This protein binds this small molecule.
Small molecule (SMILES): O=[N+](O)c1ccc(CS)cc1

Sequence of chain 1.A:
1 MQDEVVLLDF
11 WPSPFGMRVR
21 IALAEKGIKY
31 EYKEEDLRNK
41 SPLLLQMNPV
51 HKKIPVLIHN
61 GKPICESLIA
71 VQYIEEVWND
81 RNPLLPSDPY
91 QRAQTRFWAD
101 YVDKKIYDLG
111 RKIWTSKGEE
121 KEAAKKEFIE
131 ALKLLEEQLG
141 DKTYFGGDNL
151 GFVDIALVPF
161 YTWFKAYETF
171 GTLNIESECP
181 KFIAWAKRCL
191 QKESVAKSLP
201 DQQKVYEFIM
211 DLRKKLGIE

Binding-site contacts:
Ligand atom OAB contacts residue LYS197 of chain 1.A at 4.3 Å.
Ligand atom OAB contacts residue ARG20 of chain 1.A at 4.2 Å.
Ligand atom NAK contacts residue ARG20 of chain 1.A at 3.5 Å (salt-bridge).
Ligand atom CAJ contacts residue LYS197 of chain 1.A at 4.3 Å.
Ligand atom NAK contacts residue LEU199 of chain 1.A at 4.4 Å.
Ligand atom OAB contacts residue LEU199 of chain 1.A at 3.4 Å.
Ligand atom CAF contacts residue LYS197 of chain 1.A at 3.0 Å.
Ligand atom C1 contacts residue ARG20 of chain 1.A at 4.1 Å.
Ligand atom SAH contacts residue TYR32 of chain 1.A at 3.7 Å.
Ligand atom CAF contacts residue ARG20 of chain 1.A at 4.1 Å.
Ligand atom OAC contacts residue SER198 of chain 1.A at 4.5 Å.
Ligand atom CAD contacts residue LYS197 of chain 1.A at 3.1 Å.
Ligand atom CAG contacts residue TYR32 of chain 1.A at 4.0 Å (hydrophobic).
Ligand atom OAC contacts residue PRO200 of chain 1.A at 3.6 Å.
Ligand atom C1 contacts residue TYR32 of chain 1.A at 4.2 Å (hydrophobic).
Ligand atom CAE contacts residue TYR32 of chain 1.A at 3.5 Å (hydrophobic).
Ligand atom OAB contacts residue SER198 of chain 1.A at 3.7 Å.
Ligand atom OAC contacts residue TRP11 of chain 1.A at 3.4 Å.
Ligand atom CAA contacts residue TYR32 of chain 1.A at 3.8 Å (hydrophobic).
Ligand atom CAE contacts residue ARG20 of chain 1.A at 4.2 Å.
Ligand atom OAB contacts residue PRO200 of chain 1.A at 3.2 Å (h-bond).
Ligand atom CAD contacts residue ARG20 of chain 1.A at 4.2 Å.
Ligand atom CAJ contacts residue SER198 of chain 1.A at 3.9 Å.
Ligand atom NAK contacts residue TRP11 of chain 1.A at 4.4 Å.
Ligand atom CAA contacts residue TYR30 of chain 1.A at 3.8 Å (hydrophobic).
Ligand atom CAG contacts residue TRP11 of chain 1.A at 4.2 Å (hydrophobic).
Ligand atom CAG contacts residue ARG20 of chain 1.A at 3.6 Å.
Ligand atom OAC contacts residue ARG20 of chain 1.A at 3.3 Å (salt-bridge).
Ligand atom CAD contacts residue SER198 of chain 1.A at 4.2 Å.
Ligand atom CAJ contacts residue ARG20 of chain 1.A at 3.4 Å.
Ligand atom NAK contacts residue PRO200 of chain 1.A at 3.9 Å.
Ligand atom NAK contacts residue SER198 of chain 1.A at 3.9 Å.
Ligand atom CAF contacts residue SER198 of chain 1.A at 3.6 Å.